A small-molecule ligand and the protein it binds are described below.
Small molecule (SMILES): CC(=O)N[C@H]1[C@H](O[C@H]2[C@H](O)[C@@H](NC(C)=O)CO[C@@H]2CO)O[C@H](CO)[C@@H](O)[C@@H]1O

Binding-site contacts:
Ligand atom C1 contacts residue HIS123 of chain 1.G at 4.3 Å.
Ligand atom N2 contacts residue HIS123 of chain 1.G at 4.2 Å.
Ligand atom C6 contacts residue HIS123 of chain 1.G at 3.5 Å.
Ligand atom O5 contacts residue HIS123 of chain 1.G at 3.7 Å.
Ligand atom N2 contacts residue ASN119 of chain 1.G at 3.2 Å (h-bond).
Ligand atom C3 contacts residue SER121 of chain 1.G at 4.2 Å.
Ligand atom C5 contacts residue HIS123 of chain 1.G at 3.6 Å.
Ligand atom C1 contacts residue ASN119 of chain 1.G at 1.5 Å.
Ligand atom C5 contacts residue SER121 of chain 1.G at 4.2 Å.
Ligand atom C1 contacts residue SER121 of chain 1.G at 4.1 Å.
Ligand atom C7 contacts residue ASN119 of chain 1.G at 3.7 Å.
Ligand atom C8 contacts residue SER120 of chain 1.G at 4.4 Å.
Ligand atom C3 contacts residue ASN119 of chain 1.G at 3.9 Å.
Ligand atom O5 contacts residue ASN119 of chain 1.G at 2.3 Å (h-bond).
Ligand atom O7 contacts residue ASN119 of chain 1.G at 3.9 Å.
Ligand atom C8 contacts residue HIS123 of chain 1.G at 3.6 Å.
Ligand atom C7 contacts residue HIS123 of chain 1.G at 4.2 Å.
Ligand atom C5 contacts residue ASN119 of chain 1.G at 3.6 Å.
Ligand atom O7 contacts residue ASP86 of chain 1.G at 4.3 Å.
Ligand atom C8 contacts residue THR85 of chain 1.G at 3.3 Å.
Ligand atom C2 contacts residue ASN119 of chain 1.G at 2.7 Å.
Ligand atom C4 contacts residue ASN119 of chain 1.G at 4.3 Å.

Sequence of chain 1.G:
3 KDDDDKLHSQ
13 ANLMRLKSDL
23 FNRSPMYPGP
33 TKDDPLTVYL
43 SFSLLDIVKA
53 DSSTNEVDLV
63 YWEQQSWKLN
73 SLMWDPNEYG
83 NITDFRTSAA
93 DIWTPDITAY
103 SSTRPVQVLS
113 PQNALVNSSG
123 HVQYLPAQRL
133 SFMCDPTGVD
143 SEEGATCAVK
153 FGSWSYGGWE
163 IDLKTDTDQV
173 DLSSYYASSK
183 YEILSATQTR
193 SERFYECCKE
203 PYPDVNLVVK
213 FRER